Sequence of chain 3.A:
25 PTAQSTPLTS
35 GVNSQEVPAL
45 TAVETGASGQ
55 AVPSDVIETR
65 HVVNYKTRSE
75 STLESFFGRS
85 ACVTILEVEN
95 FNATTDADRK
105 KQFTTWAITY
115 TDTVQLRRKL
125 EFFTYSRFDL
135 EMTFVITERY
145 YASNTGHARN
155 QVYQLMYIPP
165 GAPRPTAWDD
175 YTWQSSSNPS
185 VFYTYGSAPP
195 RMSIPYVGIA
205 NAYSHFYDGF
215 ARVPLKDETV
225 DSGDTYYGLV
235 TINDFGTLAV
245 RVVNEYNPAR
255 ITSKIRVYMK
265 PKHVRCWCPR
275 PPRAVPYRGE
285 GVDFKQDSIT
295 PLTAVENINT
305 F

The protein below binds the small molecule below.
Small molecule (SMILES): CC(=O)N[C@H]1[C@H]([C@H](O)[C@H](O)CO)O[C@@](O)(C(=O)O)C[C@@H]1O

Binding-site contacts:
Ligand atom O10 contacts residue TYR250 of chain 2.A at 2.7 Å (h-bond).
Ligand atom C4 contacts residue TYR145 of chain 3.A at 3.6 Å (hydrophobic).
Ligand atom C6 contacts residue TYR145 of chain 3.A at 3.4 Å (hydrophobic).
Ligand atom O4 contacts residue TYR145 of chain 3.A at 4.2 Å.
Ligand atom C1 contacts residue PRO252 of chain 2.A at 4.1 Å (hydrophobic).
Ligand atom C9 contacts residue TYR145 of chain 3.A at 4.2 Å (hydrophobic).
Ligand atom C3 contacts residue PRO252 of chain 2.A at 3.9 Å (hydrophobic).
Ligand atom O1A contacts residue ALA146 of chain 3.A at 4.2 Å.
Ligand atom C1 contacts residue ALA146 of chain 3.A at 3.9 Å (hydrophobic).
Ligand atom O1B contacts residue ALA146 of chain 3.A at 3.2 Å.
Ligand atom O4 contacts residue TYR250 of chain 2.A at 3.4 Å.
Ligand atom C11 contacts residue TYR250 of chain 2.A at 3.7 Å (hydrophobic).
Ligand atom C10 contacts residue TYR145 of chain 3.A at 3.6 Å (hydrophobic).
Ligand atom O1B contacts residue SER147 of chain 3.A at 3.1 Å (h-bond).
Ligand atom O1A contacts residue PRO252 of chain 2.A at 3.3 Å.
Ligand atom N5 contacts residue TYR145 of chain 3.A at 2.6 Å (h-bond).
Ligand atom O1A contacts residue SER147 of chain 3.A at 2.8 Å (h-bond).
Ligand atom N5 contacts residue TYR250 of chain 2.A at 4.4 Å.
Ligand atom C7 contacts residue TYR145 of chain 3.A at 3.8 Å (hydrophobic).
Ligand atom C11 contacts residue ARG143 of chain 3.A at 4.0 Å.
Ligand atom C11 contacts residue TYR145 of chain 3.A at 3.7 Å (hydrophobic).
Ligand atom C4 contacts residue PRO252 of chain 2.A at 3.8 Å (hydrophobic).
Ligand atom O1B contacts residue ASN148 of chain 3.A at 4.3 Å.
Ligand atom C5 contacts residue TYR145 of chain 3.A at 3.3 Å (hydrophobic).
Ligand atom C6 contacts residue ALA146 of chain 3.A at 4.2 Å (hydrophobic).
Ligand atom O4 contacts residue PRO252 of chain 2.A at 3.8 Å.
Ligand atom C10 contacts residue TYR250 of chain 2.A at 3.5 Å (hydrophobic).
Ligand atom O4 contacts residue ASN251 of chain 2.A at 4.2 Å.
Ligand atom O8 contacts residue ALA146 of chain 3.A at 3.3 Å.
Ligand atom C8 contacts residue ALA146 of chain 3.A at 4.4 Å (hydrophobic).
Ligand atom C1 contacts residue SER147 of chain 3.A at 3.6 Å.

Sequence of chain 2.A:
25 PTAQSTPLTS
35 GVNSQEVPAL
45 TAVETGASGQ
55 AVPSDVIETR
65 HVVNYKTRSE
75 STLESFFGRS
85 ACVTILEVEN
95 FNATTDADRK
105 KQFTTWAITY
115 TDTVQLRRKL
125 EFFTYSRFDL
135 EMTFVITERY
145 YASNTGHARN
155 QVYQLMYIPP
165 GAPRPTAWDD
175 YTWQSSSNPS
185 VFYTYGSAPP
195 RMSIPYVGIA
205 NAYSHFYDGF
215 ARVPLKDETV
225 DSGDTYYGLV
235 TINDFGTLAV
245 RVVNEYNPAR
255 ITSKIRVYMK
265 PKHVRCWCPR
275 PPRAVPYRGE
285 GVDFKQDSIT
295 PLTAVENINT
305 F